A protein and the small-molecule ligand that binds it are described below.
Small molecule (SMILES): O=S(=O)(O)c1cc2c(O)c(c1)Sc1cc(S(=O)(=O)O)cc(c1O)Sc1cc(S(=O)(=O)O)cc(c1O)Sc1cc(S(=O)(=O)O)cc(c1O)S2

Sequence of chain 1.K:
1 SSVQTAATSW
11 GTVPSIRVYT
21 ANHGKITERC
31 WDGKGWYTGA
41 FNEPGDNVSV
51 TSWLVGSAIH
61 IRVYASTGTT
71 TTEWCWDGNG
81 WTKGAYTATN

Binding-site contacts:
Ligand atom O38 contacts residue SER1 of chain 1.K at 4.0 Å.
Ligand atom C27 contacts residue SER1 of chain 1.K at 3.9 Å.
Ligand atom C06 contacts residue HIS23 of chain 1.K at 3.7 Å.
Ligand atom S37 contacts residue SER1 of chain 1.K at 3.7 Å.
Ligand atom S26 contacts residue THR69 of chain 1.L at 3.5 Å.
Ligand atom O39 contacts residue ZN1 of chain 1.PA at 1.9 Å.
Ligand atom C04 contacts residue HIS23 of chain 1.K at 3.8 Å.
Ligand atom O48 contacts residue HIS23 of chain 1.K at 2.6 Å (h-bond).
Ligand atom C18 contacts residue THR69 of chain 1.L at 3.3 Å.
Ligand atom C18 contacts residue ZN1 of chain 1.PA at 3.0 Å.
Ligand atom C27 contacts residue ZN1 of chain 1.PA at 3.1 Å.
Ligand atom C29 contacts residue SER1 of chain 1.K at 3.5 Å.
Ligand atom S40 contacts residue HIS23 of chain 1.K at 4.2 Å.
Ligand atom O38 contacts residue ZN1 of chain 1.PA at 2.0 Å.
Ligand atom O43 contacts residue HIS23 of chain 1.K at 3.7 Å.
Ligand atom C29 contacts residue ZN1 of chain 1.PA at 4.2 Å.
Ligand atom O39 contacts residue THR69 of chain 1.L at 3.7 Å.
Ligand atom C17 contacts residue THR69 of chain 1.L at 3.5 Å.
Ligand atom C28 contacts residue ZN1 of chain 1.PA at 2.9 Å.
Ligand atom O39 contacts residue HIS23 of chain 1.K at 2.9 Å (h-bond).
Ligand atom S26 contacts residue SER1 of chain 1.K at 4.0 Å.
Ligand atom C03 contacts residue HIS23 of chain 1.K at 3.6 Å.
Ligand atom S26 contacts residue GLY68 of chain 1.L at 3.9 Å.
Ligand atom C17 contacts residue ZN1 of chain 1.PA at 2.8 Å.
Ligand atom C16 contacts residue THR69 of chain 1.L at 4.2 Å.
Ligand atom O38 contacts residue HIS23 of chain 1.K at 3.0 Å.
Ligand atom C10 contacts residue HIS23 of chain 1.K at 4.0 Å.
Ligand atom S26 contacts residue ZN1 of chain 1.PA at 2.5 Å.
Ligand atom C02 contacts residue HIS23 of chain 1.K at 3.3 Å.
Ligand atom C08 contacts residue HIS23 of chain 1.K at 4.3 Å.
Ligand atom C01 contacts residue HIS23 of chain 1.K at 3.5 Å.
Ligand atom C09 contacts residue HIS23 of chain 1.K at 4.1 Å.
Ligand atom O42 contacts residue HIS23 of chain 1.K at 3.6 Å.
Ligand atom C19 contacts residue THR69 of chain 1.L at 3.9 Å.
Ligand atom C16 contacts residue ZN1 of chain 1.PA at 4.1 Å.
Ligand atom C30 contacts residue SER1 of chain 1.K at 4.0 Å.
Ligand atom C11 contacts residue HIS23 of chain 1.K at 4.1 Å.
Ligand atom C28 contacts residue SER1 of chain 1.K at 3.8 Å.
Ligand atom C05 contacts residue HIS23 of chain 1.K at 3.9 Å.
Ligand atom S45 contacts residue HIS23 of chain 1.K at 3.5 Å (h-bond).

Sequence of chain 1.L:
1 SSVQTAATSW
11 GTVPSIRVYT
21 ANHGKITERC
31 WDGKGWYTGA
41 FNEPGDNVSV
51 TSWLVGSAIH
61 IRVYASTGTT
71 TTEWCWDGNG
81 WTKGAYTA